A protein and the small-molecule ligand that binds it are described below.
Small molecule (SMILES): CCCCOC(=O)c1ccc(O)cc1

Binding-site contacts:
Ligand atom OAB contacts residue LEU474 of chain 1.A at 3.6 Å.
Ligand atom CAJ contacts residue CYS420 of chain 1.A at 3.6 Å (hydrophobic).
Ligand atom CAD contacts residue ALA484 of chain 1.A at 3.8 Å (hydrophobic).
Ligand atom OAC contacts residue ALA484 of chain 1.A at 3.9 Å.
Ligand atom CAF contacts residue ALA373 of chain 1.A at 4.1 Å (hydrophobic).
Ligand atom CAA contacts residue ARG325 of chain 1.A at 3.7 Å.
Ligand atom OAB contacts residue LEU419 of chain 1.A at 3.7 Å.
Ligand atom CAI contacts residue LEU474 of chain 1.A at 4.2 Å (hydrophobic).
Ligand atom OAK contacts residue LEU474 of chain 1.A at 4.0 Å.
Ligand atom CAG contacts residue ILE362 of chain 1.A at 4.1 Å (hydrophobic).
Ligand atom CAE contacts residue ASP485 of chain 1.A at 3.6 Å.
Ligand atom CAF contacts residue LEU474 of chain 1.A at 3.4 Å (hydrophobic).
Ligand atom OAC contacts residue LYS375 of chain 1.A at 3.6 Å.
Ligand atom CAM contacts residue ILE362 of chain 1.A at 4.2 Å (hydrophobic).
Ligand atom CAE contacts residue ILE362 of chain 1.A at 3.4 Å (hydrophobic).
Ligand atom CAM contacts residue ALA484 of chain 1.A at 3.9 Å (hydrophobic).
Ligand atom CAL contacts residue ALA373 of chain 1.A at 3.8 Å (hydrophobic).
Ligand atom CAA contacts residue GLU421 of chain 1.A at 3.5 Å.
Ligand atom CAH contacts residue THR423 of chain 1.A at 4.2 Å.
Ligand atom CAN contacts residue ALA373 of chain 1.A at 3.9 Å (hydrophobic).
Ligand atom OAB contacts residue ALA418 of chain 1.A at 3.4 Å (h-bond).
Ligand atom CAG contacts residue LEU474 of chain 1.A at 3.9 Å (hydrophobic).
Ligand atom OAK contacts residue ILE354 of chain 1.A at 4.1 Å.
Ligand atom CAH contacts residue TRP326 of chain 1.A at 4.1 Å (hydrophobic).
Ligand atom CAA contacts residue GLU426 of chain 1.A at 3.0 Å.
Ligand atom CAD contacts residue LEU417 of chain 1.A at 3.9 Å (hydrophobic).
Ligand atom CAL contacts residue LEU474 of chain 1.A at 3.4 Å (hydrophobic).
Ligand atom CAH contacts residue CYS420 of chain 1.A at 3.6 Å (hydrophobic).
Ligand atom CAA contacts residue THR423 of chain 1.A at 3.3 Å.
Ligand atom OAB contacts residue CYS420 of chain 1.A at 3.2 Å (h-bond).
Ligand atom CAF contacts residue ALA418 of chain 1.A at 4.0 Å (hydrophobic).
Ligand atom CAN contacts residue LEU474 of chain 1.A at 3.3 Å (hydrophobic).
Ligand atom OAC contacts residue ASP485 of chain 1.A at 2.2 Å (salt-bridge).
Ligand atom CAH contacts residue GLU421 of chain 1.A at 3.2 Å.
Ligand atom CAI contacts residue CYS420 of chain 1.A at 4.2 Å (hydrophobic).
Ligand atom OAB contacts residue ALA373 of chain 1.A at 3.6 Å.
Ligand atom CAH contacts residue TYR422 of chain 1.A at 3.7 Å (hydrophobic).
Ligand atom CAD contacts residue LEU474 of chain 1.A at 4.0 Å (hydrophobic).
Ligand atom CAA contacts residue TYR422 of chain 1.A at 3.5 Å (hydrophobic).
Ligand atom CAM contacts residue ASP485 of chain 1.A at 3.3 Å.

Sequence of chain 1.A:
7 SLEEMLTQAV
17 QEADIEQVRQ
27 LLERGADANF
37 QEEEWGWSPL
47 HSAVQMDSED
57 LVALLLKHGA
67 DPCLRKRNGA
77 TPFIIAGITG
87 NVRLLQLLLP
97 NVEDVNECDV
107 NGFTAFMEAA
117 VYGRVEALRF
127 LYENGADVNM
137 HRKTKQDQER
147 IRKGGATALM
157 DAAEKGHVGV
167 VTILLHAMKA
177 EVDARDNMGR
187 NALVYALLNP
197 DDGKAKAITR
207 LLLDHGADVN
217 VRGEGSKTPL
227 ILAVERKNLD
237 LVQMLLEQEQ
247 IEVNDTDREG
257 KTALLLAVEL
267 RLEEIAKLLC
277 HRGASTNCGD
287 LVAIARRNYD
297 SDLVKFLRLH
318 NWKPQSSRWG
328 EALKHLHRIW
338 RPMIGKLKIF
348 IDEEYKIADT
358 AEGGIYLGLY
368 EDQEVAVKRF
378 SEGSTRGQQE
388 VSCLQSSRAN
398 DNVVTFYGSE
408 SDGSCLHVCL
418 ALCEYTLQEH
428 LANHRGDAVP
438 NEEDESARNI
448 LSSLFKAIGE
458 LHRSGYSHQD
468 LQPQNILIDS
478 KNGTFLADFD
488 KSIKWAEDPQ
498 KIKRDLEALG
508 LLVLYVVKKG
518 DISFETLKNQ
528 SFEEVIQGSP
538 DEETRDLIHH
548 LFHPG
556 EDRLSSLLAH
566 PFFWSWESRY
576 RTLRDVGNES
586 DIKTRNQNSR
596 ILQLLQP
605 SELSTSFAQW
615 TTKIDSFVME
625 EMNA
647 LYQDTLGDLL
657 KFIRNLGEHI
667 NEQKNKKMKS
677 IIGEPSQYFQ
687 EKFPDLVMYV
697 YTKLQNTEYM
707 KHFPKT